Sequence of chain 1.D:
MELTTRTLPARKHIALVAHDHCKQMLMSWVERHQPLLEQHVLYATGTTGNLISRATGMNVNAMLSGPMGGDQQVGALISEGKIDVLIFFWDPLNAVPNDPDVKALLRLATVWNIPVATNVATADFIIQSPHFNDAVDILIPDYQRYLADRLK

Binding-site contacts:
Ligand atom P contacts residue THR48 of chain 1.D at 4.0 Å.
Ligand atom O1 contacts residue HIS19 of chain 1.D at 3.7 Å.
Ligand atom O2 contacts residue HIS19 of chain 1.D at 3.5 Å.
Ligand atom O2 contacts residue VAL17 of chain 1.D at 3.4 Å.
Ligand atom C1 contacts residue GLY66 of chain 1.D at 3.6 Å.
Ligand atom O1 contacts residue GLY66 of chain 1.D at 3.4 Å.
Ligand atom C2 contacts residue ALA18 of chain 1.D at 3.6 Å (hydrophobic).
Ligand atom C2 contacts residue GLY66 of chain 1.D at 3.9 Å.
Ligand atom O3P contacts residue THR45 of chain 1.D at 4.1 Å.
Ligand atom P contacts residue GLY66 of chain 1.D at 3.9 Å.
Ligand atom C1 contacts residue HIS19 of chain 1.D at 3.7 Å.
Ligand atom C2 contacts residue VAL17 of chain 1.D at 3.8 Å (hydrophobic).
Ligand atom C1 contacts residue VAL17 of chain 1.D at 4.1 Å (hydrophobic).
Ligand atom O4P contacts residue THR47 of chain 1.D at 3.2 Å (h-bond).
Ligand atom O1P contacts residue SER65 of chain 1.D at 4.0 Å.
Ligand atom O2P contacts residue THR48 of chain 1.D at 2.6 Å (h-bond).
Ligand atom C2 contacts residue THR45 of chain 1.D at 3.3 Å.
Ligand atom O2P contacts residue THR45 of chain 1.D at 2.5 Å (h-bond).
Ligand atom O1 contacts residue PRO67 of chain 1.D at 3.4 Å.
Ligand atom O2 contacts residue PHE88 of chain 1.D at 3.9 Å.
Ligand atom O4P contacts residue LYS23 of chain 1.D at 2.8 Å (salt-bridge).
Ligand atom P contacts residue THR47 of chain 1.D at 3.4 Å.
Ligand atom P contacts residue SER65 of chain 1.D at 3.9 Å.
Ligand atom P contacts residue LYS23 of chain 1.D at 3.9 Å.
Ligand atom O2 contacts residue ASN98 of chain 1.D at 4.0 Å.
Ligand atom O2 contacts residue ASP71 of chain 1.D at 2.9 Å (salt-bridge).
Ligand atom O2P contacts residue LYS23 of chain 1.D at 4.0 Å.
Ligand atom C1 contacts residue ASP71 of chain 1.D at 3.7 Å.
Ligand atom O1 contacts residue ASN98 of chain 1.D at 3.4 Å (h-bond).
Ligand atom O3P contacts residue THR47 of chain 1.D at 2.7 Å (h-bond).
Ligand atom O3P contacts residue SER65 of chain 1.D at 2.8 Å (h-bond).
Ligand atom O1P contacts residue GLY66 of chain 1.D at 2.9 Å (h-bond).
Ligand atom P contacts residue THR45 of chain 1.D at 3.5 Å.
Ligand atom O4P contacts residue ARG150 of chain 1.C at 3.0 Å (salt-bridge).
Ligand atom O3P contacts residue GLY66 of chain 1.D at 3.5 Å (h-bond).
Ligand atom O2P contacts residue ALA18 of chain 1.D at 4.0 Å.
Ligand atom O1P contacts residue THR45 of chain 1.D at 3.4 Å (h-bond).
Ligand atom O3P contacts residue GLY46 of chain 1.D at 3.9 Å.
Ligand atom O4P contacts residue ALA18 of chain 1.D at 4.0 Å.
Ligand atom O2P contacts residue THR47 of chain 1.D at 3.8 Å.

Sequence of chain 1.C:
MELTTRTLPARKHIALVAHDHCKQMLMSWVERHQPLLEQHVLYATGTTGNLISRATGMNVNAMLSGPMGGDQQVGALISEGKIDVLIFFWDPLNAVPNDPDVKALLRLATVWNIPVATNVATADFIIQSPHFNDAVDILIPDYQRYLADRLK

The small molecule below binds the protein below.
Small molecule (SMILES): O=C(O)COP(=O)(O)O